Binding-site contacts:
Ligand atom O4 contacts residue ASP44 of chain 1.A at 3.4 Å (salt-bridge).
Ligand atom C4 contacts residue ASN53 of chain 1.A at 3.3 Å.
Ligand atom O6 contacts residue THR57 of chain 1.A at 3.6 Å.
Ligand atom O2 contacts residue GLU41 of chain 1.A at 3.7 Å.
Ligand atom O2 contacts residue SER52 of chain 1.A at 3.3 Å (h-bond).
Ligand atom O4 contacts residue THR75 of chain 1.A at 3.3 Å.
Ligand atom C3 contacts residue ASP44 of chain 1.A at 3.9 Å.
Ligand atom O4 contacts residue GLU56 of chain 1.A at 3.7 Å.
Ligand atom O6 contacts residue THR75 of chain 1.A at 3.9 Å.
Ligand atom O4 contacts residue ASN53 of chain 1.A at 2.7 Å (h-bond).
Ligand atom C6 contacts residue GLN78 of chain 1.A at 3.9 Å.
Ligand atom O3 contacts residue GLU41 of chain 1.A at 3.5 Å.
Ligand atom O4 contacts residue ARG76 of chain 1.A at 3.4 Å (salt-bridge).
Ligand atom O3 contacts residue ASP44 of chain 1.A at 2.9 Å (salt-bridge).
Ligand atom O6 contacts residue LYS74 of chain 1.A at 3.5 Å.
Ligand atom O4 contacts residue THR57 of chain 1.A at 2.7 Å (h-bond).
Ligand atom C6 contacts residue THR57 of chain 1.A at 3.8 Å.
Ligand atom O2 contacts residue ASN42 of chain 1.A at 3.3 Å (h-bond).
Ligand atom C6 contacts residue GLU56 of chain 1.A at 3.3 Å.
Ligand atom C6 contacts residue LYS74 of chain 1.A at 3.3 Å.
Ligand atom C6 contacts residue THR75 of chain 1.A at 3.5 Å.
Ligand atom C3 contacts residue SER52 of chain 1.A at 3.9 Å.
Ligand atom O4 contacts residue PHE54 of chain 1.A at 4.0 Å.
Ligand atom C3 contacts residue ASN53 of chain 1.A at 3.9 Å.
Ligand atom C2 contacts residue ASN42 of chain 1.A at 3.7 Å.
Ligand atom C2 contacts residue GLU41 of chain 1.A at 3.6 Å.
Ligand atom O4 contacts residue ASN42 of chain 1.A at 3.8 Å.
Ligand atom C4 contacts residue ASN42 of chain 1.A at 3.8 Å.
Ligand atom O6 contacts residue GLN78 of chain 1.A at 3.0 Å (h-bond).
Ligand atom C3 contacts residue ASN42 of chain 1.A at 3.5 Å.
Ligand atom O4 contacts residue LYS74 of chain 1.A at 2.7 Å (salt-bridge).
Ligand atom O4 contacts residue GLY45 of chain 1.A at 3.9 Å.
Ligand atom C3 contacts residue ARG76 of chain 1.A at 3.9 Å.
Ligand atom O3 contacts residue ASN53 of chain 1.A at 3.2 Å.
Ligand atom O3 contacts residue ASN42 of chain 1.A at 2.6 Å (h-bond).
Ligand atom O3 contacts residue VAL43 of chain 1.A at 3.3 Å.
Ligand atom C4 contacts residue LYS74 of chain 1.A at 3.6 Å.
Ligand atom C4 contacts residue THR57 of chain 1.A at 3.7 Å.
Ligand atom O3 contacts residue SER52 of chain 1.A at 2.8 Å (h-bond).
Ligand atom O3 contacts residue PHE54 of chain 1.A at 3.2 Å (h-bond).

Sequence of chain 1.A:
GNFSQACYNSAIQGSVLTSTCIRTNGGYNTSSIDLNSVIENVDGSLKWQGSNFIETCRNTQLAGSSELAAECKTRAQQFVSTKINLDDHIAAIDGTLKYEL

A small-molecule ligand and the protein it binds are described below.
Small molecule (SMILES): O=C1O[C@H](CO)[C@@H](O)[C@H](O)[C@@H]1O[C@H]1O[C@H](CO)[C@@H](O)[C@H](O)[C@@H]1O